Sequence of chain 1.A:
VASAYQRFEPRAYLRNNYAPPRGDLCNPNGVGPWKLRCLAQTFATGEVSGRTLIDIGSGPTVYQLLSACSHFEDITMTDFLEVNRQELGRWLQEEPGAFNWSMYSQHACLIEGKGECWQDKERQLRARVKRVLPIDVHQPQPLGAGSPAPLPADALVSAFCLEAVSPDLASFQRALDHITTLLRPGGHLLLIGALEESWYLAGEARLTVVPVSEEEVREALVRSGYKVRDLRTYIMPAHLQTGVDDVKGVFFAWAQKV

A protein and the small-molecule ligand that binds it are described below.
Small molecule (SMILES): O=S(=O)(Nc1ccc(Cl)cc1)c1ccc2c(c1)CN[C@@H](CO)C2

Binding-site contacts:
Ligand atom C3 contacts residue GLU219 of chain 1.A at 3.1 Å.
Ligand atom O1 contacts residue TYR222 of chain 1.A at 3.3 Å.
Ligand atom C3 contacts residue ASP267 of chain 1.A at 3.4 Å.
Ligand atom N1 contacts residue ASP267 of chain 1.A at 3.6 Å.
Ligand atom C8 contacts residue TYR35 of chain 1.A at 3.6 Å (hydrophobic).
Ligand atom O3 contacts residue ARG44 of chain 1.A at 3.2 Å.
Ligand atom O3 contacts residue VAL53 of chain 1.A at 3.8 Å.
Ligand atom C1 contacts residue TYR222 of chain 1.A at 3.5 Å (hydrophobic).
Ligand atom C16 contacts residue ASN39 of chain 1.A at 3.6 Å.
Ligand atom C10 contacts residue TYR35 of chain 1.A at 3.2 Å (hydrophobic).
Ligand atom O3 contacts residue MET258 of chain 1.A at 3.1 Å.
Ligand atom CL1 contacts residue LEU58 of chain 1.A at 3.8 Å.
Ligand atom CL1 contacts residue TYR85 of chain 1.A at 3.6 Å.
Ligand atom O2 contacts residue VAL53 of chain 1.A at 3.2 Å.
Ligand atom C6 contacts residue PHE182 of chain 1.A at 3.8 Å (hydrophobic).
Ligand atom C13 contacts residue TYR40 of chain 1.A at 3.7 Å (hydrophobic).
Ligand atom C7 contacts residue PHE182 of chain 1.A at 3.5 Å (hydrophobic).
Ligand atom C8 contacts residue ASN39 of chain 1.A at 3.8 Å.
Ligand atom C8 contacts residue PHE182 of chain 1.A at 3.5 Å (hydrophobic).
Ligand atom O1 contacts residue GLU219 of chain 1.A at 2.4 Å (salt-bridge).
Ligand atom C8 contacts residue TYR40 of chain 1.A at 3.4 Å (hydrophobic).
Ligand atom C7 contacts residue ASN39 of chain 1.A at 3.7 Å.
Ligand atom N1 contacts residue GLU219 of chain 1.A at 2.8 Å (salt-bridge).
Ligand atom C15 contacts residue GLY54 of chain 1.A at 3.5 Å.
Ligand atom C11 contacts residue ASN39 of chain 1.A at 3.6 Å.
Ligand atom C16 contacts residue TYR40 of chain 1.A at 3.8 Å (hydrophobic).
Ligand atom C7 contacts residue TYR40 of chain 1.A at 3.4 Å (hydrophobic).
Ligand atom C5 contacts residue ASN39 of chain 1.A at 3.8 Å.
Ligand atom C1 contacts residue GLU219 of chain 1.A at 3.6 Å.
Ligand atom C11 contacts residue TYR40 of chain 1.A at 3.6 Å (hydrophobic).
Ligand atom O2 contacts residue VAL272 of chain 1.A at 3.8 Å.
Ligand atom C4 contacts residue ASN39 of chain 1.A at 3.7 Å.
Ligand atom N2 contacts residue ASN39 of chain 1.A at 3.0 Å (h-bond).
Ligand atom CL1 contacts residue TYR126 of chain 1.A at 3.7 Å.
Ligand atom C16 contacts residue ARG44 of chain 1.A at 3.4 Å.
Ligand atom C16 contacts residue VAL53 of chain 1.A at 3.8 Å (hydrophobic).
Ligand atom C15 contacts residue TYR126 of chain 1.A at 3.6 Å (hydrophobic).
Ligand atom C14 contacts residue GLY54 of chain 1.A at 3.8 Å.
Ligand atom C12 contacts residue TYR40 of chain 1.A at 3.5 Å (hydrophobic).
Ligand atom C11 contacts residue VAL53 of chain 1.A at 3.8 Å (hydrophobic).